This small molecule binds to this protein.
Small molecule (SMILES): CC(=O)N[C@@H]1[C@@H](O)[C@H](O)[C@@H](CO)O[C@H]1O

Sequence of chain 1.D:
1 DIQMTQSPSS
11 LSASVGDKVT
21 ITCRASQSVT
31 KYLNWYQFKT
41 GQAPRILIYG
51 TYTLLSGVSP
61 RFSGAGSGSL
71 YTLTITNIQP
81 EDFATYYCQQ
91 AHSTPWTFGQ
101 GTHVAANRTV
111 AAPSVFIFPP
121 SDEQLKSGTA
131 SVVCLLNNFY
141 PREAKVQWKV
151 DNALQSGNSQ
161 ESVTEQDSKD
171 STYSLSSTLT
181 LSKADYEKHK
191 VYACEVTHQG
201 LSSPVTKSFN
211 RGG

Binding-site contacts:
Ligand atom C3 contacts residue ASN107 of chain 1.D at 3.8 Å.
Ligand atom C8 contacts residue SER12 of chain 1.D at 3.8 Å.
Ligand atom C2 contacts residue ASN107 of chain 1.D at 2.5 Å.
Ligand atom C7 contacts residue ASN107 of chain 1.D at 3.9 Å.
Ligand atom C4 contacts residue ASN107 of chain 1.D at 4.2 Å.
Ligand atom O7 contacts residue SER12 of chain 1.D at 3.5 Å (h-bond).
Ligand atom N2 contacts residue SER12 of chain 1.D at 4.3 Å.
Ligand atom N2 contacts residue ASN107 of chain 1.D at 2.9 Å (h-bond).
Ligand atom C5 contacts residue ASN107 of chain 1.D at 3.7 Å.
Ligand atom C7 contacts residue SER12 of chain 1.D at 3.6 Å.
Ligand atom O7 contacts residue ASN107 of chain 1.D at 4.3 Å.
Ligand atom C1 contacts residue ASN107 of chain 1.D at 1.4 Å.
Ligand atom C8 contacts residue TYR140 of chain 1.D at 4.1 Å (hydrophobic).
Ligand atom N2 contacts residue TYR140 of chain 1.D at 4.3 Å.
Ligand atom O5 contacts residue ASN107 of chain 1.D at 2.4 Å (h-bond).